Binding-site contacts:
Ligand atom O4 contacts residue ASP316 of chain 1.B at 4.0 Å.
Ligand atom C1 contacts residue THR348 of chain 1.B at 3.5 Å.
Ligand atom O1 contacts residue ATP1 of chain 1.L at 3.6 Å.
Ligand atom O2 contacts residue THR348 of chain 1.B at 3.1 Å (h-bond).
Ligand atom C2 contacts residue MG1 of chain 1.K at 3.2 Å.
Ligand atom O4 contacts residue LYS290 of chain 1.B at 2.8 Å (salt-bridge).
Ligand atom O4 contacts residue ALA313 of chain 1.B at 4.0 Å.
Ligand atom O3 contacts residue THR348 of chain 1.B at 2.5 Å (h-bond).
Ligand atom C1 contacts residue ATP1 of chain 1.L at 3.9 Å.
Ligand atom C1 contacts residue GLY315 of chain 1.B at 3.6 Å.
Ligand atom C1 contacts residue ASP316 of chain 1.B at 3.8 Å.
Ligand atom O1 contacts residue GLY315 of chain 1.B at 3.7 Å.
Ligand atom O2 contacts residue ATP1 of chain 1.L at 3.6 Å (h-bond).
Ligand atom C2 contacts residue ALA313 of chain 1.B at 3.6 Å (hydrophobic).
Ligand atom O2 contacts residue MG1 of chain 1.K at 4.4 Å.
Ligand atom C2 contacts residue GLU292 of chain 1.B at 3.7 Å.
Ligand atom O4 contacts residue GLU292 of chain 1.B at 3.1 Å (salt-bridge).
Ligand atom O1 contacts residue ASP316 of chain 1.B at 2.9 Å (salt-bridge).
Ligand atom O3 contacts residue ALA313 of chain 1.B at 3.2 Å.
Ligand atom O3 contacts residue ARG314 of chain 1.B at 3.3 Å (salt-bridge).
Ligand atom O2 contacts residue ALA313 of chain 1.B at 4.0 Å.
Ligand atom O2 contacts residue ARG93 of chain 1.B at 4.4 Å.
Ligand atom O1 contacts residue ASP198 of chain 1.B at 4.3 Å.
Ligand atom C2 contacts residue THR348 of chain 1.B at 3.7 Å.
Ligand atom C1 contacts residue GLU292 of chain 1.B at 3.6 Å.
Ligand atom O4 contacts residue ATP1 of chain 1.L at 2.9 Å (h-bond).
Ligand atom O1 contacts residue ALA313 of chain 1.B at 3.6 Å.
Ligand atom O4 contacts residue MG1 of chain 1.K at 2.3 Å.
Ligand atom O3 contacts residue GLY315 of chain 1.B at 2.8 Å (h-bond).
Ligand atom C1 contacts residue MG1 of chain 1.K at 3.3 Å.
Ligand atom C2 contacts residue LYS290 of chain 1.B at 3.7 Å.
Ligand atom O3 contacts residue ASP316 of chain 1.B at 4.0 Å.
Ligand atom O2 contacts residue LYS290 of chain 1.B at 4.0 Å.
Ligand atom C1 contacts residue ALA313 of chain 1.B at 3.5 Å (hydrophobic).
Ligand atom O1 contacts residue MG1 of chain 1.K at 2.6 Å.
Ligand atom O2 contacts residue MET311 of chain 1.B at 4.1 Å.
Ligand atom O2 contacts residue MET380 of chain 1.B at 3.9 Å.
Ligand atom C2 contacts residue ATP1 of chain 1.L at 3.4 Å.
Ligand atom O1 contacts residue GLU292 of chain 1.B at 2.9 Å (salt-bridge).
Ligand atom C1 contacts residue ARG314 of chain 1.B at 4.2 Å.

The small molecule below binds the protein below.
Small molecule (SMILES): O=C([O-])C(=O)[O-]

Sequence of chain 1.B:
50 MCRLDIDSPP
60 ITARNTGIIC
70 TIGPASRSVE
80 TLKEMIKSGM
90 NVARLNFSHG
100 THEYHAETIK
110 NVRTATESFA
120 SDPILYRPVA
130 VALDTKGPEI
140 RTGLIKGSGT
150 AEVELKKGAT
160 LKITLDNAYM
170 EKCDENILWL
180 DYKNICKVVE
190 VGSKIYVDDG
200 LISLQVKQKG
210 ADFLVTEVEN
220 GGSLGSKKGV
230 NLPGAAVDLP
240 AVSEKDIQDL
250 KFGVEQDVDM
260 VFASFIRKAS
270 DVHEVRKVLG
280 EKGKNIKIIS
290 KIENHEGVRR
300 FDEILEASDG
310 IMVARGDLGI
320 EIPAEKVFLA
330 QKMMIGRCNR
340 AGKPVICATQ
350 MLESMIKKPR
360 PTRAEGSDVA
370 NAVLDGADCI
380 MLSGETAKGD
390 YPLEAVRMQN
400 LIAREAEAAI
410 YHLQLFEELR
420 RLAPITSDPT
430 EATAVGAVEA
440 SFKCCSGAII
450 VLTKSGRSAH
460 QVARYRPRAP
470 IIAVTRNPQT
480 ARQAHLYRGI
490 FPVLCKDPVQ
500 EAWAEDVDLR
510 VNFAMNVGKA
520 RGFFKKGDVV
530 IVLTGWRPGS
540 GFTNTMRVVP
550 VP